Binding-site contacts:
Ligand atom O2D contacts residue GLY73 of chain 1.D at 3.2 Å.
Ligand atom O1A contacts residue GLY198 of chain 1.D at 3.0 Å.
Ligand atom O4D contacts residue VAL199 of chain 1.D at 3.3 Å.
Ligand atom C6 contacts residue ASP85 of chain 1.D at 3.6 Å.
Ligand atom C2 contacts residue THR45 of chain 1.D at 3.6 Å.
Ligand atom N6 contacts residue ASP85 of chain 1.D at 2.6 Å (salt-bridge).
Ligand atom C3D contacts residue SER67 of chain 1.D at 3.5 Å.
Ligand atom O2A contacts residue ALA81 of chain 1.D at 3.4 Å.
Ligand atom C1' contacts residue LEU231 of chain 1.D at 3.3 Å (hydrophobic).
Ligand atom C5D contacts residue PHE65 of chain 1.D at 3.3 Å (hydrophobic).
Ligand atom C6 contacts residue GLN82 of chain 1.D at 3.5 Å.
Ligand atom C2 contacts residue THR46 of chain 1.D at 3.2 Å.
Ligand atom O2' contacts residue LEU231 of chain 1.D at 2.7 Å (h-bond).
Ligand atom O2B contacts residue GLY196 of chain 1.D at 2.8 Å (h-bond).
Ligand atom O2A contacts residue GLN82 of chain 1.D at 2.9 Å (h-bond).
Ligand atom O1B contacts residue CYS197 of chain 1.D at 3.4 Å (h-bond).
Ligand atom O2D contacts residue GLU83 of chain 1.D at 3.2 Å (salt-bridge).
Ligand atom N3 contacts residue LEU231 of chain 1.D at 3.4 Å.
Ligand atom O1B contacts residue PHE200 of chain 1.D at 3.0 Å (h-bond).
Ligand atom O3' contacts residue GLY198 of chain 1.D at 3.2 Å.
Ligand atom O4' contacts residue PHE65 of chain 1.D at 3.5 Å.
Ligand atom C5' contacts residue GLY198 of chain 1.D at 3.3 Å.
Ligand atom C5' contacts residue ALA194 of chain 1.D at 3.1 Å (hydrophobic).
Ligand atom O5D contacts residue VAL199 of chain 1.D at 3.5 Å.
Ligand atom N1 contacts residue THR45 of chain 1.D at 3.3 Å.
Ligand atom O3D contacts residue SER67 of chain 1.D at 3.6 Å.
Ligand atom O1B contacts residue VAL199 of chain 1.D at 3.0 Å (h-bond).
Ligand atom O1B contacts residue GLY196 of chain 1.D at 3.2 Å.
Ligand atom O2' contacts residue THR239 of chain 1.D at 3.6 Å.
Ligand atom C4' contacts residue ALA194 of chain 1.D at 3.5 Å (hydrophobic).
Ligand atom O1A contacts residue VAL199 of chain 1.D at 2.8 Å (h-bond).
Ligand atom O1B contacts residue GLY198 of chain 1.D at 2.9 Å (h-bond).
Ligand atom N1 contacts residue THR46 of chain 1.D at 2.9 Å (h-bond).
Ligand atom O1D contacts residue ALA81 of chain 1.D at 3.6 Å.
Ligand atom C1D contacts residue ALA81 of chain 1.D at 3.5 Å (hydrophobic).
Ligand atom O2D contacts residue SER67 of chain 1.D at 3.5 Å.
Ligand atom C4 contacts residue LEU231 of chain 1.D at 3.4 Å (hydrophobic).
Ligand atom C2' contacts residue LEU231 of chain 1.D at 3.2 Å (hydrophobic).
Ligand atom O3A contacts residue PHE65 of chain 1.D at 3.4 Å.
Ligand atom O5' contacts residue PHE65 of chain 1.D at 3.5 Å.

Sequence of chain 1.D:
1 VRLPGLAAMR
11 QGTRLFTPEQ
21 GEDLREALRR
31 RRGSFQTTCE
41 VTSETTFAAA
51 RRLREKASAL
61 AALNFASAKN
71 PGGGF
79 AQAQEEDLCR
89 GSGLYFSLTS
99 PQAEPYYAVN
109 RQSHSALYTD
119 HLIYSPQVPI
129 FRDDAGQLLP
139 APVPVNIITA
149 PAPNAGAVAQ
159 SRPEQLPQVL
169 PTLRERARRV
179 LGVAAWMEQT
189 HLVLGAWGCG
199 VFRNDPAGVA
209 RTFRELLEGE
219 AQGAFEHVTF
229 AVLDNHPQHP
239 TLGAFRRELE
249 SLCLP

The small molecule below binds the protein below.
Small molecule (SMILES): Nc1ncnc2c1ncn2[C@@H]1O[C@H](COP(=O)(O)OP(=O)(O)OC[C@H]2O[C@H](O)[C@H](O)[C@@H]2O)[C@@H](O)[C@H]1O